The small molecule below binds the protein below.
Small molecule (SMILES): CC(=O)N[C@H]1[C@H]([C@H](O)[C@H](O)CO)O[C@@](O[C@H]2[C@@H](O)[C@@H](CO)O[C@@H](O[C@H]3[C@H](O)[C@@H](O)[C@H](O)O[C@@H]3CO)[C@@H]2O)(C(=O)O)C[C@@H]1O

Sequence of chain 16.B:
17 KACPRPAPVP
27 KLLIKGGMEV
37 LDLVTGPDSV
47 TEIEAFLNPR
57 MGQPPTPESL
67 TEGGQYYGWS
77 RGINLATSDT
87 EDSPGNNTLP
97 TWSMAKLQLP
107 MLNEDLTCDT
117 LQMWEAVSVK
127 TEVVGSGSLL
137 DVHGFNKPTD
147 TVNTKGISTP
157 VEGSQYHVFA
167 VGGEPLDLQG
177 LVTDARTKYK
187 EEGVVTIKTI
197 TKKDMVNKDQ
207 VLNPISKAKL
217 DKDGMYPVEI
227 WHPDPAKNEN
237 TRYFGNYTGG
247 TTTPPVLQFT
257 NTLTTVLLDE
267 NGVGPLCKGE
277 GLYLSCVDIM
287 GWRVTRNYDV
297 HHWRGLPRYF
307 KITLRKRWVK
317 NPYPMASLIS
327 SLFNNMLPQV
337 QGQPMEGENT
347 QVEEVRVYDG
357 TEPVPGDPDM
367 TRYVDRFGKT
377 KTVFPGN

Sequence of chain 16.A:
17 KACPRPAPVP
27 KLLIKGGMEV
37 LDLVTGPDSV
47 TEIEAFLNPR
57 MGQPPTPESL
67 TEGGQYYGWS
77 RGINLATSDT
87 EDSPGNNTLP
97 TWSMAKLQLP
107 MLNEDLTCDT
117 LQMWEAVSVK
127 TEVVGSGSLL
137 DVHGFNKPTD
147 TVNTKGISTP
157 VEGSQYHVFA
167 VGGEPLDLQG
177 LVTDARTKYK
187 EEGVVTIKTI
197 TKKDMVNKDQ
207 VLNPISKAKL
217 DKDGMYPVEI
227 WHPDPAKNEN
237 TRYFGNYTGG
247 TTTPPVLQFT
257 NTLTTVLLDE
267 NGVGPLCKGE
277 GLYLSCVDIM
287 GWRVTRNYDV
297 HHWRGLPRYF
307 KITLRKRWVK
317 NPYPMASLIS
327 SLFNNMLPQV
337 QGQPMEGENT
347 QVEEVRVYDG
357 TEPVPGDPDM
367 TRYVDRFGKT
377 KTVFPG

Binding-site contacts:
Ligand atom O4 contacts residue ASN80 of chain 16.A at 4.1 Å.
Ligand atom O6 contacts residue ASN93 of chain 16.A at 2.9 Å (h-bond).
Ligand atom O8 contacts residue ARG77 of chain 16.A at 3.3 Å (salt-bridge).
Ligand atom C3 contacts residue GLY78 of chain 16.A at 4.2 Å.
Ligand atom C4 contacts residue GLY78 of chain 16.A at 3.6 Å.
Ligand atom O8 contacts residue TYR72 of chain 16.A at 3.9 Å.
Ligand atom C2 contacts residue GLY78 of chain 16.A at 4.1 Å.
Ligand atom C1 contacts residue GLY78 of chain 16.A at 4.2 Å.
Ligand atom C3 contacts residue VAL296 of chain 16.A at 3.4 Å (hydrophobic).
Ligand atom O1B contacts residue TYR72 of chain 16.A at 4.1 Å.
Ligand atom O3 contacts residue GLY78 of chain 16.A at 3.6 Å.
Ligand atom N5 contacts residue TYR72 of chain 16.A at 2.9 Å (h-bond).
Ligand atom C6 contacts residue TYR72 of chain 16.A at 3.9 Å (hydrophobic).
Ligand atom C4 contacts residue HIS298 of chain 16.A at 3.6 Å.
Ligand atom C3 contacts residue HIS298 of chain 16.A at 4.1 Å.
Ligand atom O4 contacts residue HIS298 of chain 16.A at 2.7 Å (h-bond).
Ligand atom O1A contacts residue GLY78 of chain 16.A at 3.4 Å (h-bond).
Ligand atom C6 contacts residue ASN93 of chain 16.A at 3.1 Å.
Ligand atom C5 contacts residue ASN93 of chain 16.A at 3.6 Å.
Ligand atom C6 contacts residue THR94 of chain 16.A at 3.9 Å.
Ligand atom O1A contacts residue TYR72 of chain 16.A at 3.7 Å.
Ligand atom C4 contacts residue ARG77 of chain 16.A at 4.3 Å.
Ligand atom O10 contacts residue ASN293 of chain 16.A at 4.3 Å.
Ligand atom O4 contacts residue ILE79 of chain 16.A at 3.7 Å.
Ligand atom C3 contacts residue ARG77 of chain 16.A at 3.8 Å.
Ligand atom C11 contacts residue TYR72 of chain 16.A at 3.9 Å (hydrophobic).
Ligand atom C11 contacts residue ASP85 of chain 16.B at 3.5 Å.
Ligand atom O1A contacts residue ARG77 of chain 16.A at 3.1 Å.
Ligand atom O4 contacts residue THR291 of chain 16.A at 3.5 Å.
Ligand atom C10 contacts residue TYR72 of chain 16.A at 3.8 Å (hydrophobic).
Ligand atom C1 contacts residue TYR72 of chain 16.A at 4.1 Å (hydrophobic).
Ligand atom C3 contacts residue GLY78 of chain 16.A at 3.7 Å.
Ligand atom C1 contacts residue ARG77 of chain 16.A at 3.5 Å.
Ligand atom O1B contacts residue ARG77 of chain 16.A at 3.0 Å (salt-bridge).
Ligand atom O4 contacts residue GLY78 of chain 16.A at 3.3 Å.
Ligand atom C4 contacts residue TYR72 of chain 16.A at 3.7 Å (hydrophobic).
Ligand atom C4 contacts residue VAL296 of chain 16.A at 4.2 Å (hydrophobic).
Ligand atom C5 contacts residue TYR72 of chain 16.A at 3.7 Å (hydrophobic).
Ligand atom O4 contacts residue TYR72 of chain 16.A at 4.2 Å.
Ligand atom O4 contacts residue VAL296 of chain 16.A at 3.7 Å.